Binding-site contacts:
Ligand atom C5 contacts residue ASN1035 of chain 1.A at 3.9 Å.
Ligand atom C1 contacts residue NAG2 of chain 1.R at 2.8 Å.
Ligand atom O3 contacts residue LEU1034 of chain 1.A at 4.5 Å.
Ligand atom O2S6 contacts residue NAG2 of chain 1.R at 3.5 Å.
Ligand atom O3S6 contacts residue MAN3 of chain 1.R at 3.6 Å.
Ligand atom O5 contacts residue NAG2 of chain 1.R at 3.0 Å (h-bond).
Ligand atom C6 contacts residue ASN1035 of chain 1.A at 4.1 Å.
Ligand atom C3 contacts residue ASN1035 of chain 1.A at 4.5 Å.
Ligand atom O2 contacts residue LEU1034 of chain 1.A at 3.9 Å.
Ligand atom C1 contacts residue LEU1034 of chain 1.A at 3.8 Å (hydrophobic).
Ligand atom O3S6 contacts residue NAG2 of chain 1.R at 3.1 Å (h-bond).
Ligand atom C2 contacts residue NAG2 of chain 1.R at 4.1 Å.
Ligand atom O2S6 contacts residue ASN1035 of chain 1.A at 4.1 Å.
Ligand atom C3 contacts residue LEU1034 of chain 1.A at 3.4 Å (hydrophobic).
Ligand atom C4 contacts residue ASN1035 of chain 1.A at 3.9 Å.
Ligand atom O5 contacts residue MAN3 of chain 1.R at 3.6 Å.
Ligand atom C5 contacts residue NAG2 of chain 1.R at 4.1 Å.
Ligand atom C6 contacts residue MAN3 of chain 1.R at 4.2 Å.
Ligand atom C1 contacts residue MAN3 of chain 1.R at 3.9 Å.
Ligand atom O2 contacts residue VAL993 of chain 1.A at 3.5 Å.
Ligand atom S6 contacts residue NAG2 of chain 1.R at 4.3 Å.
Ligand atom C2 contacts residue LEU1034 of chain 1.A at 3.9 Å (hydrophobic).
Ligand atom C5 contacts residue LEU1034 of chain 1.A at 3.7 Å (hydrophobic).
Ligand atom C5 contacts residue MAN3 of chain 1.R at 4.3 Å.
Ligand atom O4 contacts residue ASN1035 of chain 1.A at 2.8 Å (h-bond).
Ligand atom C2 contacts residue MAN3 of chain 1.R at 4.2 Å.
Ligand atom C4 contacts residue MAN3 of chain 1.R at 4.2 Å.
Ligand atom O4 contacts residue LEU1034 of chain 1.A at 4.2 Å.
Ligand atom O5 contacts residue LEU1034 of chain 1.A at 4.2 Å.
Ligand atom O2 contacts residue NAG2 of chain 1.R at 3.9 Å.
Ligand atom C4 contacts residue LEU1034 of chain 1.A at 4.0 Å (hydrophobic).

Sequence of chain 1.A:
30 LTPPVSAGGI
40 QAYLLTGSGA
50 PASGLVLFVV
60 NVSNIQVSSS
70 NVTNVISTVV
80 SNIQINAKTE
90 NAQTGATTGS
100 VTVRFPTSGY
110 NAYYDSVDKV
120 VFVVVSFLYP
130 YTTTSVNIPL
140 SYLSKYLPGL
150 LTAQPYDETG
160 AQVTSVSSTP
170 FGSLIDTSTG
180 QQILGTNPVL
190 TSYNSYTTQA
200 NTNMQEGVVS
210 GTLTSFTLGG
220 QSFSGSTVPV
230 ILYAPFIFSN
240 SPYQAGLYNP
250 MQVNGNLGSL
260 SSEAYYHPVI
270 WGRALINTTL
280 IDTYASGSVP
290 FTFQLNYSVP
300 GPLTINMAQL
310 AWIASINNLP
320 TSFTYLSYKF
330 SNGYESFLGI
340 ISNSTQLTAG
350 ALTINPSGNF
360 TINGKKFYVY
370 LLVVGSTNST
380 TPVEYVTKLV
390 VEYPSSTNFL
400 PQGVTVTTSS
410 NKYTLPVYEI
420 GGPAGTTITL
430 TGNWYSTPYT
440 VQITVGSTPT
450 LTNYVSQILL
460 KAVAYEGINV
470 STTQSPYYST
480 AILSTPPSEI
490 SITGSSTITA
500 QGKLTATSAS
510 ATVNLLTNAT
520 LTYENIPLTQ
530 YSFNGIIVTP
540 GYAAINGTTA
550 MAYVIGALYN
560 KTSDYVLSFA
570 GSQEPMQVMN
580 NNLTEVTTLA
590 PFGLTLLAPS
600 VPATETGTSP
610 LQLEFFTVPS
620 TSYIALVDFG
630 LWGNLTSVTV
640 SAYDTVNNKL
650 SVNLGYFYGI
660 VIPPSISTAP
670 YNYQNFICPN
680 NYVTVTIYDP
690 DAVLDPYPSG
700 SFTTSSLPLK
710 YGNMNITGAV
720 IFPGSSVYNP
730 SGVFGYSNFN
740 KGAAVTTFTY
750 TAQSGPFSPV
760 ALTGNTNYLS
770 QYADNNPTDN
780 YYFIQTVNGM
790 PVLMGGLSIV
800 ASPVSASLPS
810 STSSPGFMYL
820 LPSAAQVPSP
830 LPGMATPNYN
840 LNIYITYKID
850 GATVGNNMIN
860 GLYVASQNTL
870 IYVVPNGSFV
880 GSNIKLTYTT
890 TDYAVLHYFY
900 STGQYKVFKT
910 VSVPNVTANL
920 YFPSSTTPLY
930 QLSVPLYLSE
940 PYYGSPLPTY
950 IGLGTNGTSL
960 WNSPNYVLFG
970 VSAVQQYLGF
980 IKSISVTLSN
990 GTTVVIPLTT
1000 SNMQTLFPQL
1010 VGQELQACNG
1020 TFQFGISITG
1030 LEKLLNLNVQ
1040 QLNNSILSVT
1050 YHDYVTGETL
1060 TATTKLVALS

This small molecule binds to this protein.
Small molecule (SMILES): O=S(=O)(O)C[C@H]1O[C@@H](O)[C@H](O)[C@@H](O)[C@@H]1O